Sequence of chain 1.A:
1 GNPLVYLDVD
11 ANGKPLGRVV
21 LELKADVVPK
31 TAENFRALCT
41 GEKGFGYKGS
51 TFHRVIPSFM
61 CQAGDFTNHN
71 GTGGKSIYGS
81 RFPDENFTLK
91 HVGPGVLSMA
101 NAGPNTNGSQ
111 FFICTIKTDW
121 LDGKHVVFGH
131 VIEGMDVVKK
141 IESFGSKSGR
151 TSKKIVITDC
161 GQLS

The small molecule below binds the protein below.
Small molecule (SMILES): CCOC(=O)CNC(=O)NCc1cccc(-c2ccncc2N)c1

Binding-site contacts:
Ligand atom C16 contacts residue ALA100 of chain 1.A at 3.6 Å (hydrophobic).
Ligand atom C4 contacts residue ARG54 of chain 1.A at 3.8 Å.
Ligand atom C17 contacts residue GLN110 of chain 1.A at 3.7 Å.
Ligand atom O3 contacts residue ARG54 of chain 1.A at 3.1 Å (salt-bridge).
Ligand atom C1 contacts residue PHE59 of chain 1.A at 3.8 Å (hydrophobic).
Ligand atom C2 contacts residue ARG54 of chain 1.A at 3.8 Å.
Ligand atom C2 contacts residue PHE112 of chain 1.A at 3.5 Å (hydrophobic).
Ligand atom C4 contacts residue HIS125 of chain 1.A at 3.9 Å.
Ligand atom C1 contacts residue MET60 of chain 1.A at 3.9 Å (hydrophobic).
Ligand atom C12 contacts residue GLY71 of chain 1.A at 3.5 Å.
Ligand atom C2 contacts residue GLN62 of chain 1.A at 3.6 Å.
Ligand atom O5 contacts residue ALA100 of chain 1.A at 3.3 Å.
Ligand atom C4 contacts residue ASN101 of chain 1.A at 4.0 Å.
Ligand atom C6 contacts residue ARG54 of chain 1.A at 3.5 Å.
Ligand atom O5 contacts residue HIS125 of chain 1.A at 3.4 Å.
Ligand atom C6 contacts residue ASN101 of chain 1.A at 4.0 Å.
Ligand atom C13 contacts residue GLN110 of chain 1.A at 3.8 Å.
Ligand atom C15 contacts residue THR106 of chain 1.A at 3.8 Å.
Ligand atom C23 contacts residue THR72 of chain 1.A at 3.4 Å.
Ligand atom C11 contacts residue GLY71 of chain 1.A at 3.1 Å.
Ligand atom O9 contacts residue GLN62 of chain 1.A at 2.9 Å (h-bond).
Ligand atom C16 contacts residue ASN101 of chain 1.A at 3.5 Å.
Ligand atom N7 contacts residue ASN101 of chain 1.A at 3.0 Å (h-bond).
Ligand atom C22 contacts residue THR72 of chain 1.A at 3.2 Å.
Ligand atom C17 contacts residue ALA100 of chain 1.A at 3.9 Å (hydrophobic).
Ligand atom C8 contacts residue GLN62 of chain 1.A at 3.9 Å.
Ligand atom C13 contacts residue GLY71 of chain 1.A at 3.4 Å.
Ligand atom C16 contacts residue GLN110 of chain 1.A at 4.0 Å.
Ligand atom C14 contacts residue GLN110 of chain 1.A at 4.0 Å.
Ligand atom O5 contacts residue ASN101 of chain 1.A at 3.0 Å (h-bond).
Ligand atom C17 contacts residue ASN101 of chain 1.A at 3.6 Å.
Ligand atom C12 contacts residue GLN110 of chain 1.A at 3.6 Å.
Ligand atom N10 contacts residue ASN101 of chain 1.A at 3.2 Å (h-bond).
Ligand atom O3 contacts residue GLN62 of chain 1.A at 3.7 Å.
Ligand atom C8 contacts residue ASN101 of chain 1.A at 3.5 Å.
Ligand atom C1 contacts residue ARG54 of chain 1.A at 3.8 Å.
Ligand atom C19 contacts residue THR106 of chain 1.A at 4.0 Å.
Ligand atom C1 contacts residue PHE112 of chain 1.A at 3.9 Å (hydrophobic).
Ligand atom C11 contacts residue GLN110 of chain 1.A at 4.0 Å.
Ligand atom N24 contacts residue THR106 of chain 1.A at 2.6 Å (h-bond).